The small molecule below binds the protein below.
Small molecule (SMILES): COc1cc2c(cc1-c1c(C)noc1C)[nH]c1ccnc(-c3c(C4CC4)n[nH]c3C)c12

Sequence of chain 1.A:
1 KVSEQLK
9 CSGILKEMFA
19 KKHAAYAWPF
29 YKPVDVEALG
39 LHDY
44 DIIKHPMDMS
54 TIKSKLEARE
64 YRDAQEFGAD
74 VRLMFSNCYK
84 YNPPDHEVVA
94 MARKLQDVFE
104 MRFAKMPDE

Binding-site contacts:
Ligand atom C18 contacts residue TRP26 of chain 1.A at 3.8 Å (hydrophobic).
Ligand atom N2 contacts residue PRO27 of chain 1.A at 3.7 Å.
Ligand atom C20 contacts residue TRP26 of chain 1.A at 3.5 Å (hydrophobic).
Ligand atom C8 contacts residue HIS89 of chain 1.A at 3.6 Å.
Ligand atom C21 contacts residue VAL91 of chain 1.A at 3.9 Å (hydrophobic).
Ligand atom C14 contacts residue LEU37 of chain 1.A at 3.7 Å (hydrophobic).
Ligand atom C1 contacts residue PRO27 of chain 1.A at 3.7 Å (hydrophobic).
Ligand atom C4 contacts residue TYR84 of chain 1.A at 3.8 Å (hydrophobic).
Ligand atom C24 contacts residue PRO27 of chain 1.A at 3.5 Å (hydrophobic).
Ligand atom N1 contacts residue ASN85 of chain 1.A at 3.6 Å.
Ligand atom C22 contacts residue TRP26 of chain 1.A at 3.6 Å (hydrophobic).
Ligand atom C8 contacts residue VAL91 of chain 1.A at 3.8 Å (hydrophobic).
Ligand atom C4 contacts residue LEU39 of chain 1.A at 3.5 Å (hydrophobic).
Ligand atom C11 contacts residue PRO27 of chain 1.A at 3.8 Å (hydrophobic).
Ligand atom C1 contacts residue PHE28 of chain 1.A at 3.4 Å (hydrophobic).
Ligand atom C10 contacts residue LEU37 of chain 1.A at 3.8 Å (hydrophobic).
Ligand atom C13 contacts residue TRP26 of chain 1.A at 4.0 Å (hydrophobic).
Ligand atom N1 contacts residue CYS81 of chain 1.A at 3.4 Å.
Ligand atom N2 contacts residue LEU37 of chain 1.A at 4.0 Å.
Ligand atom C8 contacts residue ASN85 of chain 1.A at 3.7 Å.
Ligand atom C4 contacts residue ASN85 of chain 1.A at 3.9 Å.
Ligand atom C13 contacts residue LEU37 of chain 1.A at 3.8 Å (hydrophobic).
Ligand atom N5 contacts residue TRP26 of chain 1.A at 3.6 Å.
Ligand atom C2 contacts residue VAL91 of chain 1.A at 3.9 Å (hydrophobic).
Ligand atom C7 contacts residue VAL91 of chain 1.A at 4.0 Å (hydrophobic).
Ligand atom C19 contacts residue TRP26 of chain 1.A at 3.4 Å (hydrophobic).
Ligand atom C15 contacts residue TRP26 of chain 1.A at 3.9 Å (hydrophobic).
Ligand atom O2 contacts residue ASN85 of chain 1.A at 3.9 Å.
Ligand atom C12 contacts residue TRP26 of chain 1.A at 3.9 Å (hydrophobic).
Ligand atom C23 contacts residue TRP26 of chain 1.A at 3.7 Å (hydrophobic).
Ligand atom C1 contacts residue VAL91 of chain 1.A at 3.8 Å (hydrophobic).
Ligand atom O1 contacts residue CYS81 of chain 1.A at 4.0 Å.
Ligand atom C3 contacts residue ASN85 of chain 1.A at 3.6 Å.
Ligand atom O2 contacts residue VAL91 of chain 1.A at 3.6 Å.
Ligand atom C5 contacts residue VAL32 of chain 1.A at 4.0 Å (hydrophobic).
Ligand atom C14 contacts residue TRP26 of chain 1.A at 3.7 Å (hydrophobic).
Ligand atom O1 contacts residue ASN85 of chain 1.A at 3.0 Å (h-bond).
Ligand atom C17 contacts residue LEU37 of chain 1.A at 3.6 Å (hydrophobic).
Ligand atom N5 contacts residue LEU37 of chain 1.A at 4.0 Å.
Ligand atom C11 contacts residue LEU37 of chain 1.A at 3.7 Å (hydrophobic).